Sequence of chain 2.A:
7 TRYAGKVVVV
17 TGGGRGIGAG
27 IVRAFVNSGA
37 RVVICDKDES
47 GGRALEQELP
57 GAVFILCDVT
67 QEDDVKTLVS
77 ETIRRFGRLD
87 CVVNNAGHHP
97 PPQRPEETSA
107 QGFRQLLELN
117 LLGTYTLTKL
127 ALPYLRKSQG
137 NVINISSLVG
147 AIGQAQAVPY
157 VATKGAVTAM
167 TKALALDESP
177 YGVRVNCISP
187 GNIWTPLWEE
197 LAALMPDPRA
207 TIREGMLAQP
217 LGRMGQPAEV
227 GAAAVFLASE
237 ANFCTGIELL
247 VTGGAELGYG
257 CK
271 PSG

A protein and the small-molecule ligand that binds it are described below.
Small molecule (SMILES): OC[C@H]1O[C@H](O)[C@H](O)[C@@H](O)[C@@H]1O

Binding-site contacts:
Ligand atom C1 contacts residue PRO192 of chain 2.A at 3.7 Å (hydrophobic).
Ligand atom C5 contacts residue THR191 of chain 2.A at 4.0 Å.
Ligand atom C6 contacts residue GLU195 of chain 2.A at 3.4 Å.
Ligand atom O6 contacts residue THR191 of chain 2.A at 3.6 Å.
Ligand atom O4 contacts residue TRP190 of chain 2.A at 3.5 Å (h-bond).
Ligand atom C6 contacts residue PRO192 of chain 2.A at 3.8 Å (hydrophobic).
Ligand atom O5 contacts residue TRP190 of chain 2.A at 2.9 Å (h-bond).
Ligand atom C1 contacts residue TRP190 of chain 2.A at 4.1 Å (hydrophobic).
Ligand atom O5 contacts residue THR191 of chain 2.A at 3.3 Å.
Ligand atom C1 contacts residue THR191 of chain 2.A at 4.1 Å.
Ligand atom C5 contacts residue TRP190 of chain 2.A at 3.3 Å (hydrophobic).
Ligand atom O1 contacts residue TRP190 of chain 2.A at 4.1 Å.
Ligand atom O1 contacts residue PRO192 of chain 2.A at 3.5 Å.
Ligand atom O1 contacts residue GLY22 of chain 2.A at 3.4 Å.
Ligand atom C6 contacts residue TRP190 of chain 2.A at 3.4 Å (hydrophobic).
Ligand atom O6 contacts residue PRO192 of chain 2.A at 3.5 Å (h-bond).
Ligand atom C6 contacts residue THR191 of chain 2.A at 3.4 Å.
Ligand atom O2 contacts residue PRO223 of chain 2.A at 4.1 Å.
Ligand atom C4 contacts residue TRP190 of chain 2.A at 4.2 Å (hydrophobic).
Ligand atom O1 contacts residue PRO223 of chain 2.A at 3.7 Å.
Ligand atom O6 contacts residue GLU195 of chain 2.A at 2.9 Å (salt-bridge).
Ligand atom O1 contacts residue THR191 of chain 2.A at 4.0 Å.
Ligand atom O5 contacts residue PRO192 of chain 2.A at 3.9 Å.